The small molecule below binds the protein below.
Small molecule (SMILES): CC(=O)N[C@@H]1[C@@H](O)[C@H](O)[C@@H](CO)O[C@H]1O

Sequence of chain 1.A:
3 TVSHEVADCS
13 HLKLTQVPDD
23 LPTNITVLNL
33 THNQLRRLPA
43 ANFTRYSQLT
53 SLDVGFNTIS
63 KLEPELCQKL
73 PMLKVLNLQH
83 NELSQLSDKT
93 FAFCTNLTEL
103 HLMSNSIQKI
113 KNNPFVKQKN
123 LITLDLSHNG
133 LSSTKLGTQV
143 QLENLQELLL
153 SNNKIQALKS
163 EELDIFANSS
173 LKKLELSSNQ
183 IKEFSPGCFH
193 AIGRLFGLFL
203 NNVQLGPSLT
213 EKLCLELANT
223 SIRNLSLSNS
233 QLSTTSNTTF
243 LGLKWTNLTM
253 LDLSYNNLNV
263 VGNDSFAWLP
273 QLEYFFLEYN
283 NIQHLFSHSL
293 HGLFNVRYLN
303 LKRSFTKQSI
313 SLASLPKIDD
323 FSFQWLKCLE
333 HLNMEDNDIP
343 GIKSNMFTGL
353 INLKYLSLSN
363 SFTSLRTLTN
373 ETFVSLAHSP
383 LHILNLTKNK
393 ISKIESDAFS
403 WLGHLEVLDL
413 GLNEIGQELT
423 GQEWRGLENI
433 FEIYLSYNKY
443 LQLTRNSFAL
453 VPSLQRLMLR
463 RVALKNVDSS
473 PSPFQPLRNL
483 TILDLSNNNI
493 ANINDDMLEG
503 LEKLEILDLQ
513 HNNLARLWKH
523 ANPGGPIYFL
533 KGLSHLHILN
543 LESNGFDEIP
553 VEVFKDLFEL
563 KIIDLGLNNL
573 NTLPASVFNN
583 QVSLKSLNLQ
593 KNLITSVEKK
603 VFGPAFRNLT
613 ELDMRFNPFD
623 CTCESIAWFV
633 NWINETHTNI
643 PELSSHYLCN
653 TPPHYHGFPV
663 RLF

Binding-site contacts:
Ligand atom C1 contacts residue TRP247 of chain 1.A at 4.2 Å (hydrophobic).
Ligand atom C4 contacts residue TRP247 of chain 1.A at 4.2 Å (hydrophobic).
Ligand atom C1 contacts residue ASN221 of chain 1.A at 3.8 Å.
Ligand atom C5 contacts residue TRP247 of chain 1.A at 3.9 Å (hydrophobic).
Ligand atom C3 contacts residue TRP247 of chain 1.A at 3.9 Å (hydrophobic).
Ligand atom O4 contacts residue TRP247 of chain 1.A at 3.9 Å.
Ligand atom C5 contacts residue ASN221 of chain 1.A at 3.3 Å.
Ligand atom O6 contacts residue ASN221 of chain 1.A at 4.3 Å.
Ligand atom N2 contacts residue TRP247 of chain 1.A at 4.2 Å.
Ligand atom C2 contacts residue TRP247 of chain 1.A at 4.5 Å (hydrophobic).
Ligand atom O5 contacts residue ASN221 of chain 1.A at 2.9 Å (h-bond).
Ligand atom O1 contacts residue ALA220 of chain 1.A at 4.3 Å.
Ligand atom O1 contacts residue ASN221 of chain 1.A at 4.2 Å.
Ligand atom C6 contacts residue ASN221 of chain 1.A at 3.1 Å.